Binding-site contacts:
Ligand atom C5 contacts residue SER79 of chain 1.A at 3.9 Å.
Ligand atom C2 contacts residue SER79 of chain 1.A at 4.0 Å.
Ligand atom O5 contacts residue GLU82 of chain 1.A at 4.1 Å.
Ligand atom C1 contacts residue GLU78 of chain 1.A at 3.0 Å.
Ligand atom C1 contacts residue LEU80 of chain 1.A at 4.2 Å (hydrophobic).
Ligand atom O3 contacts residue ASN81 of chain 1.A at 4.4 Å.
Ligand atom C3 contacts residue GLU78 of chain 1.A at 3.6 Å.
Ligand atom O1 contacts residue GLU78 of chain 1.A at 3.0 Å (salt-bridge).
Ligand atom C4 contacts residue LEU80 of chain 1.A at 4.1 Å (hydrophobic).
Ligand atom C3 contacts residue LEU80 of chain 1.A at 4.2 Å (hydrophobic).
Ligand atom C5 contacts residue LEU80 of chain 1.A at 3.5 Å (hydrophobic).
Ligand atom C4 contacts residue GLU78 of chain 1.A at 4.3 Å.
Ligand atom O1 contacts residue THR41 of chain 1.A at 4.2 Å.
Ligand atom C4 contacts residue ASN81 of chain 1.A at 3.4 Å.
Ligand atom O3 contacts residue GLU78 of chain 1.A at 2.8 Å (salt-bridge).
Ligand atom O4 contacts residue ASN81 of chain 1.A at 4.3 Å.
Ligand atom O1 contacts residue MET44 of chain 1.A at 2.9 Å.
Ligand atom C3 contacts residue SER79 of chain 1.A at 4.2 Å.
Ligand atom C5 contacts residue ASN81 of chain 1.A at 3.2 Å.
Ligand atom O2 contacts residue LYS43 of chain 1.A at 4.0 Å.
Ligand atom C3 contacts residue ASN81 of chain 1.A at 4.0 Å.
Ligand atom O5 contacts residue LEU80 of chain 1.A at 3.9 Å.
Ligand atom O1 contacts residue SER79 of chain 1.A at 4.2 Å.
Ligand atom C1 contacts residue SER79 of chain 1.A at 3.2 Å.
Ligand atom C1 contacts residue MET44 of chain 1.A at 4.0 Å (hydrophobic).
Ligand atom O1 contacts residue LYS43 of chain 1.A at 4.0 Å.
Ligand atom O5 contacts residue ASN81 of chain 1.A at 3.3 Å (h-bond).
Ligand atom C2 contacts residue GLU78 of chain 1.A at 3.8 Å.

Sequence of chain 1.A:
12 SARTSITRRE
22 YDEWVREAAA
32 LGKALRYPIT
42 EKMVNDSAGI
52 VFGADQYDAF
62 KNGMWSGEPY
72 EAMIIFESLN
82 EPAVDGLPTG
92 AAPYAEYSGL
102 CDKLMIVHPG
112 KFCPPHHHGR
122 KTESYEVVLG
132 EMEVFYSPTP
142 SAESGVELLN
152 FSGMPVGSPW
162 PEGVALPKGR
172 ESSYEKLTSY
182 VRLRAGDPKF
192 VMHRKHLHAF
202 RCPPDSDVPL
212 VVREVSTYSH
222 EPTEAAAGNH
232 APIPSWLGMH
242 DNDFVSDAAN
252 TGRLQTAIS

This protein binds this small molecule.
Small molecule (SMILES): O=C(CO)[C@@H](O)[C@@H](O)CO